Binding-site contacts:
Ligand atom C2 contacts residue THR137 of chain 1.B at 3.6 Å.
Ligand atom C13 contacts residue PHE48 of chain 1.B at 3.5 Å (hydrophobic).
Ligand atom C13 contacts residue TRP63 of chain 1.B at 3.4 Å (hydrophobic).
Ligand atom C17 contacts residue TRP63 of chain 1.B at 3.8 Å (hydrophobic).
Ligand atom C19 contacts residue TRP63 of chain 1.B at 3.6 Å (hydrophobic).
Ligand atom C8 contacts residue TRP63 of chain 1.B at 3.4 Å (hydrophobic).
Ligand atom C7 contacts residue ASN60 of chain 1.B at 3.8 Å.
Ligand atom C9 contacts residue ASN60 of chain 1.B at 3.3 Å.
Ligand atom C11 contacts residue PHE68 of chain 1.B at 3.9 Å (hydrophobic).
Ligand atom O18 contacts residue PRO132 of chain 1.B at 3.5 Å.
Ligand atom C21 contacts residue TYR134 of chain 1.B at 3.6 Å (hydrophobic).
Ligand atom C14 contacts residue ASP130 of chain 1.B at 3.3 Å.
Ligand atom C6 contacts residue TRP63 of chain 1.B at 3.4 Å (hydrophobic).
Ligand atom C3 contacts residue TRP131 of chain 1.A at 3.7 Å (hydrophobic).
Ligand atom O16 contacts residue GLN114 of chain 1.B at 3.1 Å (h-bond).
Ligand atom O19 contacts residue VAL101 of chain 1.B at 3.5 Å.
Ligand atom O17 contacts residue ASP130 of chain 1.B at 2.2 Å (salt-bridge).
Ligand atom O21 contacts residue PHE48 of chain 1.B at 3.2 Å.
Ligand atom O22 contacts residue TRP63 of chain 1.B at 3.4 Å.
Ligand atom C2 contacts residue TYR134 of chain 1.B at 3.5 Å (hydrophobic).
Ligand atom O22 contacts residue ASN60 of chain 1.B at 2.8 Å (h-bond).
Ligand atom C15 contacts residue GLN114 of chain 1.B at 3.5 Å.
Ligand atom C3 contacts residue TYR134 of chain 1.B at 3.8 Å (hydrophobic).
Ligand atom C5 contacts residue TYR134 of chain 1.B at 3.8 Å (hydrophobic).
Ligand atom O23 contacts residue ASN60 of chain 1.B at 2.2 Å (h-bond).
Ligand atom O19 contacts residue TRP131 of chain 1.A at 3.3 Å.
Ligand atom C3 contacts residue MET100 of chain 1.B at 3.6 Å (hydrophobic).
Ligand atom C16 contacts residue TYR134 of chain 1.B at 3.6 Å (hydrophobic).
Ligand atom C1 contacts residue THR137 of chain 1.B at 3.6 Å.
Ligand atom C12 contacts residue PHE68 of chain 1.B at 3.9 Å (hydrophobic).
Ligand atom C9 contacts residue TRP63 of chain 1.B at 3.7 Å (hydrophobic).
Ligand atom C4 contacts residue MET100 of chain 1.B at 3.8 Å (hydrophobic).
Ligand atom C1 contacts residue TYR134 of chain 1.B at 3.7 Å (hydrophobic).
Ligand atom C8 contacts residue PHE48 of chain 1.B at 3.8 Å (hydrophobic).
Ligand atom C20 contacts residue TRP63 of chain 1.B at 3.4 Å (hydrophobic).
Ligand atom O16 contacts residue LEU92 of chain 1.B at 3.7 Å.
Ligand atom O21 contacts residue TRP63 of chain 1.B at 3.6 Å.
Ligand atom C4 contacts residue TYR134 of chain 1.B at 3.7 Å (hydrophobic).
Ligand atom C7 contacts residue TRP63 of chain 1.B at 3.7 Å (hydrophobic).
Ligand atom O23 contacts residue TRP63 of chain 1.B at 3.7 Å.

Sequence of chain 1.B:
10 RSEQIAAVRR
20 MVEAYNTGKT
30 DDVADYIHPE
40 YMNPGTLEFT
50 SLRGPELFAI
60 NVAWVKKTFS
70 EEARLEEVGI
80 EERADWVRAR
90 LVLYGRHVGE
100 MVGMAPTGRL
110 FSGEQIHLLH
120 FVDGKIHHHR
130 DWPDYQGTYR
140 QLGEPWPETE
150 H

The protein below binds the small molecule below.
Small molecule (SMILES): CCC(O)C[C@@H](O)c1c(CC(=O)OC)cc2c(c1O)C(=O)c1c(O)cccc1C2=O

Sequence of chain 1.A:
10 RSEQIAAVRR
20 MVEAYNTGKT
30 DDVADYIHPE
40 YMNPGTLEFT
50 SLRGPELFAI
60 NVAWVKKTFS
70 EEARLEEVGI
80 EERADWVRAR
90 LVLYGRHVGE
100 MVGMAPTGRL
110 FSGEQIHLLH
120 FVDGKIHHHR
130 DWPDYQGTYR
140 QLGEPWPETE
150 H